Sequence of chain 3.B:
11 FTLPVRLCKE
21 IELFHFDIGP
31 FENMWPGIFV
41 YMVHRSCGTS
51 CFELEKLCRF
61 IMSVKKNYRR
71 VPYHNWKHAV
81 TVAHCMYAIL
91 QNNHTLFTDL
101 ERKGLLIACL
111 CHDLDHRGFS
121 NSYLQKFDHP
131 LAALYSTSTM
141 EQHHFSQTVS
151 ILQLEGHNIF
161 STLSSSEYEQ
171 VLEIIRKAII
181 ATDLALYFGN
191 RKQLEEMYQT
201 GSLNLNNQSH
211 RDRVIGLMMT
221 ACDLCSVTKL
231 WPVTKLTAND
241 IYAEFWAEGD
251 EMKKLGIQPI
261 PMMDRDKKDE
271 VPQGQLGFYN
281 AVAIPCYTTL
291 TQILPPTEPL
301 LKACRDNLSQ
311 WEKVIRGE

Binding-site contacts:
Ligand atom C19 contacts residue TYR73 of chain 3.B at 3.7 Å (hydrophobic).
Ligand atom C1 contacts residue SER226 of chain 3.B at 3.6 Å.
Ligand atom C7 contacts residue GLN275 of chain 3.B at 3.4 Å.
Ligand atom C12 contacts residue GLY274 of chain 3.B at 3.7 Å.
Ligand atom C16 contacts residue PRO261 of chain 3.B at 3.5 Å (hydrophobic).
Ligand atom O1 contacts residue PHE245 of chain 3.B at 3.3 Å.
Ligand atom C13 contacts residue MET262 of chain 3.B at 3.7 Å (hydrophobic).
Ligand atom C15 contacts residue GLU270 of chain 3.B at 3.6 Å.
Ligand atom C13 contacts residue GLY274 of chain 3.B at 3.7 Å.
Ligand atom C13 contacts residue TYR242 of chain 3.B at 3.6 Å (hydrophobic).
Ligand atom C2 contacts residue GLN275 of chain 3.B at 3.3 Å.
Ligand atom C5 contacts residue PHE245 of chain 3.B at 3.5 Å (hydrophobic).
Ligand atom C6 contacts residue PHE245 of chain 3.B at 3.5 Å (hydrophobic).
Ligand atom O2 contacts residue ASP223 of chain 3.B at 3.5 Å (salt-bridge).
Ligand atom C17 contacts residue TYR242 of chain 3.B at 3.7 Å (hydrophobic).
Ligand atom C11 contacts residue MET262 of chain 3.B at 3.6 Å (hydrophobic).
Ligand atom C7 contacts residue MET262 of chain 3.B at 3.5 Å (hydrophobic).
Ligand atom C7 contacts residue TYR242 of chain 3.B at 3.1 Å (hydrophobic).
Ligand atom C8 contacts residue MET262 of chain 3.B at 3.5 Å (hydrophobic).
Ligand atom C1 contacts residue VAL227 of chain 3.B at 3.5 Å (hydrophobic).
Ligand atom N4 contacts residue TYR242 of chain 3.B at 2.9 Å (h-bond).
Ligand atom C12 contacts residue MET262 of chain 3.B at 3.7 Å (hydrophobic).
Ligand atom N3 contacts residue GLY274 of chain 3.B at 3.2 Å (h-bond).
Ligand atom O1 contacts residue ILE241 of chain 3.B at 3.6 Å.
Ligand atom C6 contacts residue GLN275 of chain 3.B at 3.4 Å.
Ligand atom N4 contacts residue GLY274 of chain 3.B at 3.6 Å.
Ligand atom C14 contacts residue MET262 of chain 3.B at 3.7 Å (hydrophobic).
Ligand atom C17 contacts residue VAL271 of chain 3.B at 3.7 Å (hydrophobic).
Ligand atom C10 contacts residue PHE278 of chain 3.B at 3.5 Å (hydrophobic).
Ligand atom C14 contacts residue PRO261 of chain 3.B at 3.6 Å (hydrophobic).
Ligand atom C9 contacts residue MET262 of chain 3.B at 3.7 Å (hydrophobic).
Ligand atom C16 contacts residue LYS267 of chain 3.B at 3.5 Å.
Ligand atom C6 contacts residue TYR242 of chain 3.B at 3.7 Å (hydrophobic).
Ligand atom S1 contacts residue GLY274 of chain 3.B at 3.7 Å.
Ligand atom C11 contacts residue GLY274 of chain 3.B at 3.5 Å.
Ligand atom C22 contacts residue LEU224 of chain 3.B at 3.7 Å (hydrophobic).
Ligand atom C15 contacts residue PRO261 of chain 3.B at 3.4 Å (hydrophobic).
Ligand atom C9 contacts residue PHE278 of chain 3.B at 3.5 Å (hydrophobic).
Ligand atom C16 contacts residue GLU270 of chain 3.B at 3.6 Å.
Ligand atom N2 contacts residue GLN275 of chain 3.B at 3.2 Å (h-bond).

The small molecule below binds the protein below.
Small molecule (SMILES): C[C@H](O)C1CCN(c2nccnc2Oc2ccc(Nc3nc4ccccc4s3)cc2)CC1